Sequence of chain 1.C:
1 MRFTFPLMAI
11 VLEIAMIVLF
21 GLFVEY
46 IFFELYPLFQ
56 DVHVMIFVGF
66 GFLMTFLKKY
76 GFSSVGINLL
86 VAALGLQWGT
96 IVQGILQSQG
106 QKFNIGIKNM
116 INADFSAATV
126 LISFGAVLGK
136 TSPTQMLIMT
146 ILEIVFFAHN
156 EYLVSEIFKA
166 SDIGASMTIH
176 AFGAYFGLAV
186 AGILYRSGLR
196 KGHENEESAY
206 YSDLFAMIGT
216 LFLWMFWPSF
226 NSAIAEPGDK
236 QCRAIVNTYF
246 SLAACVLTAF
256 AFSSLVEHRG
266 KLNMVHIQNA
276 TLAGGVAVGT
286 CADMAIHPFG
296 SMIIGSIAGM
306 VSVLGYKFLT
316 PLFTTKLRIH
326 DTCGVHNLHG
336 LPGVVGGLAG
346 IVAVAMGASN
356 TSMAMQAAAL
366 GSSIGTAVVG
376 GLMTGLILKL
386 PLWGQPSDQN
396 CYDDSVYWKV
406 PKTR

Binding-site contacts:
Ligand atom O84 contacts residue ALA184 of chain 1.C at 3.5 Å.
Ligand atom C30 contacts residue SER192 of chain 1.C at 3.7 Å.
Ligand atom C15 contacts residue GLY187 of chain 1.C at 3.4 Å.
Ligand atom C08 contacts residue ILE324 of chain 1.C at 3.2 Å (hydrophobic).
Ligand atom C26 contacts residue TYR190 of chain 1.C at 4.2 Å (hydrophobic).
Ligand atom C19 contacts residue GLY187 of chain 1.C at 3.9 Å.
Ligand atom C17 contacts residue ARG323 of chain 1.C at 3.5 Å.
Ligand atom C10 contacts residue ILE324 of chain 1.C at 3.2 Å (hydrophobic).
Ligand atom O09 contacts residue ILE324 of chain 1.C at 3.3 Å.
Ligand atom C11 contacts residue GLY187 of chain 1.C at 3.6 Å.
Ligand atom C14 contacts residue ILE188 of chain 1.C at 3.9 Å (hydrophobic).
Ligand atom C19 contacts residue TYR190 of chain 1.C at 3.9 Å (hydrophobic).
Ligand atom O82 contacts residue LEU322 of chain 1.C at 4.1 Å.
Ligand atom O33 contacts residue ARG191 of chain 1.C at 3.7 Å.
Ligand atom C85 contacts residue LEU183 of chain 1.C at 4.2 Å (hydrophobic).
Ligand atom C83 contacts residue LEU377 of chain 1.C at 2.7 Å (hydrophobic).
Ligand atom C30 contacts residue TYR190 of chain 1.C at 4.0 Å (hydrophobic).
Ligand atom C17 contacts residue LEU322 of chain 1.C at 4.1 Å (hydrophobic).
Ligand atom C18 contacts residue GLY187 of chain 1.C at 4.2 Å.
Ligand atom C24 contacts residue TYR190 of chain 1.C at 3.9 Å (hydrophobic).
Ligand atom O82 contacts residue ILE324 of chain 1.C at 3.7 Å.
Ligand atom C20 contacts residue GLY187 of chain 1.C at 4.1 Å.
Ligand atom O34 contacts residue SER192 of chain 1.C at 3.8 Å.
Ligand atom C17 contacts residue GLY187 of chain 1.C at 3.6 Å.
Ligand atom C13 contacts residue ILE188 of chain 1.C at 3.3 Å (hydrophobic).
Ligand atom C85 contacts residue ILE324 of chain 1.C at 4.2 Å (hydrophobic).
Ligand atom C85 contacts residue ALA184 of chain 1.C at 4.0 Å (hydrophobic).
Ligand atom O79 contacts residue LYS384 of chain 1.C at 3.6 Å.
Ligand atom C18 contacts residue TYR190 of chain 1.C at 4.1 Å (hydrophobic).
Ligand atom C08 contacts residue GLY187 of chain 1.C at 4.1 Å.
Ligand atom C10 contacts residue GLY187 of chain 1.C at 4.1 Å.
Ligand atom C29 contacts residue SER192 of chain 1.C at 3.5 Å.
Ligand atom O33 contacts residue TYR190 of chain 1.C at 3.6 Å (h-bond).
Ligand atom C06 contacts residue LEU377 of chain 1.C at 4.0 Å (hydrophobic).
Ligand atom C16 contacts residue GLY187 of chain 1.C at 3.8 Å.
Ligand atom C18 contacts residue ARG323 of chain 1.C at 3.4 Å.
Ligand atom C83 contacts residue ALA184 of chain 1.C at 3.9 Å (hydrophobic).
Ligand atom C83 contacts residue VAL373 of chain 1.C at 4.0 Å (hydrophobic).
Ligand atom C32 contacts residue TYR190 of chain 1.C at 4.2 Å (hydrophobic).
Ligand atom O33 contacts residue SER192 of chain 1.C at 3.6 Å (h-bond).

A small-molecule ligand and the protein it binds are described below.
Small molecule (SMILES): C[C@@H]1CC[C@@]2(OC1)O[C@H]1[C@@H](O)[C@H]3[C@@H]4CC[C@H]5C[C@@H](O[C@@H]6O[C@H](CO)[C@H](O[C@@H]7O[C@H](CO)[C@@H](O)[C@H](O[C@@H]8OC[C@@H](O)[C@H](O)[C@H]8O)[C@H]7O[C@@H]7O[C@H](CO)[C@H](O)[C@H](O[C@@H]8O[C@H](CO)[C@@H](O)[C@H](O)[C@H]8O)[C@H]7O)[C@H](O)[C@H]6O)[C@H](O)C[C@]5(C)[C@H]4CC[C@]3(C)[C@H]1[C@@H]2C